A small-molecule ligand and the protein it binds are described below.
Small molecule (SMILES): O=C(O)[C@H]1NCC[C@H]1O

Sequence of chain 1.D:
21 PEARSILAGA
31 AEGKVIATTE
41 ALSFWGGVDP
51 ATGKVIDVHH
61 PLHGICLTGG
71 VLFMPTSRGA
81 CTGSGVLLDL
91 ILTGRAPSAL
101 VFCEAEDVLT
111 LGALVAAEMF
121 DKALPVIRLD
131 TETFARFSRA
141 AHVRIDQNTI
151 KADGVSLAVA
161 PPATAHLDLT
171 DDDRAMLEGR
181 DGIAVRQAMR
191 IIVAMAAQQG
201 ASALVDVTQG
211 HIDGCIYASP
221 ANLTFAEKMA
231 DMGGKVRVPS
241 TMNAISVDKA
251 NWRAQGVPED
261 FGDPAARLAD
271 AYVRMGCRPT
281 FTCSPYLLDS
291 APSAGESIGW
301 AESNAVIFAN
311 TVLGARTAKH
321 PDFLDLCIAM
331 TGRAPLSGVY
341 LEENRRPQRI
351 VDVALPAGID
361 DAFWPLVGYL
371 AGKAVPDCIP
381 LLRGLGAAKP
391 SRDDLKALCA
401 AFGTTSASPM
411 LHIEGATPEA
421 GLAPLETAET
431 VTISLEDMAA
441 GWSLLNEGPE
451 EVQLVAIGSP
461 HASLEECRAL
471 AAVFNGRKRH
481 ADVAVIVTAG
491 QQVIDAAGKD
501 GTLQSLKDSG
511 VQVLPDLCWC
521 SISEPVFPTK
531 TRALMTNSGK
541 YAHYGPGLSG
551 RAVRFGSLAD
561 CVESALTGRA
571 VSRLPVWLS

Binding-site contacts:
Ligand atom CG contacts residue ILE216 of chain 1.D at 3.9 Å (hydrophobic).
Ligand atom CD contacts residue ASP213 of chain 1.D at 3.2 Å.
Ligand atom CD contacts residue GLU302 of chain 1.D at 3.4 Å.
Ligand atom CA contacts residue GLU302 of chain 1.D at 3.4 Å.
Ligand atom CD contacts residue ILE216 of chain 1.D at 4.0 Å (hydrophobic).
Ligand atom N contacts residue THR82 of chain 1.D at 2.9 Å (h-bond).
Ligand atom N contacts residue GLU302 of chain 1.D at 2.9 Å (salt-bridge).
Ligand atom CG contacts residue CYS520 of chain 1.D at 3.8 Å (hydrophobic).
Ligand atom CG contacts residue FES1 of chain 1.K at 3.1 Å.
Ligand atom CB contacts residue GLU302 of chain 1.D at 3.5 Å.
Ligand atom OXT contacts residue LYS540 of chain 1.D at 3.0 Å (salt-bridge).
Ligand atom C contacts residue ALA80 of chain 1.D at 3.5 Å (hydrophobic).
Ligand atom C contacts residue SER303 of chain 1.D at 3.3 Å.
Ligand atom N contacts residue ASP213 of chain 1.D at 2.8 Å (salt-bridge).
Ligand atom CB contacts residue TRP45 of chain 1.D at 3.8 Å (hydrophobic).
Ligand atom O2 contacts residue FES1 of chain 1.K at 2.3 Å.
Ligand atom O contacts residue SER303 of chain 1.D at 2.8 Å (h-bond).
Ligand atom C contacts residue CYS81 of chain 1.D at 3.8 Å (hydrophobic).
Ligand atom OXT contacts residue GLU302 of chain 1.D at 3.7 Å.
Ligand atom O2 contacts residue CYS520 of chain 1.D at 4.0 Å.
Ligand atom OXT contacts residue ALA80 of chain 1.D at 3.5 Å.
Ligand atom O contacts residue ASP213 of chain 1.D at 3.9 Å.
Ligand atom C contacts residue GLU302 of chain 1.D at 3.2 Å.
Ligand atom CB contacts residue FES1 of chain 1.K at 3.1 Å.
Ligand atom CB contacts residue LYS540 of chain 1.D at 3.9 Å.
Ligand atom CA contacts residue ALA80 of chain 1.D at 3.6 Å (hydrophobic).
Ligand atom CA contacts residue ASP213 of chain 1.D at 3.9 Å.
Ligand atom O2 contacts residue GLU302 of chain 1.D at 2.6 Å (salt-bridge).
Ligand atom O2 contacts residue LYS540 of chain 1.D at 2.7 Å (salt-bridge).
Ligand atom O contacts residue GLU302 of chain 1.D at 3.4 Å (salt-bridge).
Ligand atom CD contacts residue FES1 of chain 1.K at 4.0 Å.
Ligand atom CG contacts residue GLU302 of chain 1.D at 3.8 Å.
Ligand atom O contacts residue CYS81 of chain 1.D at 3.0 Å (h-bond).
Ligand atom OXT contacts residue SER303 of chain 1.D at 2.5 Å (h-bond).
Ligand atom CA contacts residue THR82 of chain 1.D at 3.2 Å.
Ligand atom CG contacts residue TRP45 of chain 1.D at 4.0 Å (hydrophobic).
Ligand atom CD contacts residue THR82 of chain 1.D at 3.3 Å.
Ligand atom C contacts residue LYS540 of chain 1.D at 3.9 Å.
Ligand atom O contacts residue ALA80 of chain 1.D at 3.6 Å.
Ligand atom CD contacts residue ASN243 of chain 1.D at 4.0 Å.